Sequence of chain 1.A:
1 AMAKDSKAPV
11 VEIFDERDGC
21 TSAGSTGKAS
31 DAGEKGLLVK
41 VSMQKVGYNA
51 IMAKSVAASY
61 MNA

Binding-site contacts:
Ligand atom OA contacts residue LYS148 of chain 1.B at 3.1 Å (salt-bridge).
Ligand atom CMB contacts residue SER139 of chain 1.B at 3.6 Å.
Ligand atom O2B contacts residue THR144 of chain 1.B at 3.7 Å.
Ligand atom C3A contacts residue CYS49 of chain 1.B at 3.0 Å (hydrophobic).
Ligand atom CMC contacts residue GLU61 of chain 1.B at 3.3 Å.
Ligand atom OA contacts residue GLN147 of chain 1.B at 2.9 Å (h-bond).
Ligand atom C2D contacts residue GLY57 of chain 1.B at 3.7 Å.
Ligand atom OD contacts residue CYS60 of chain 1.B at 3.4 Å (h-bond).
Ligand atom NB contacts residue THR136 of chain 1.B at 3.3 Å (h-bond).
Ligand atom O2C contacts residue ARG128 of chain 1.B at 3.1 Å (salt-bridge).
Ligand atom OA contacts residue ALA145 of chain 1.B at 3.6 Å.
Ligand atom C1B contacts residue THR136 of chain 1.B at 3.6 Å.
Ligand atom CBB contacts residue SER139 of chain 1.B at 3.4 Å.
Ligand atom NB contacts residue ASP53 of chain 1.B at 3.0 Å (salt-bridge).
Ligand atom C3D contacts residue CYS60 of chain 1.B at 2.8 Å (hydrophobic).
Ligand atom CAB contacts residue SER139 of chain 1.B at 3.2 Å.
Ligand atom O2B contacts residue SER139 of chain 1.B at 2.4 Å (h-bond).
Ligand atom C2B contacts residue THR136 of chain 1.B at 3.5 Å.
Ligand atom CMD contacts residue GLY57 of chain 1.B at 3.5 Å.
Ligand atom C4D contacts residue CYS60 of chain 1.B at 3.5 Å (hydrophobic).
Ligand atom CAD contacts residue CYS60 of chain 1.B at 1.8 Å (hydrophobic).
Ligand atom CHC contacts residue ASP53 of chain 1.B at 3.4 Å.
Ligand atom CMC contacts residue ARG128 of chain 1.B at 3.6 Å.
Ligand atom C2A contacts residue CYS49 of chain 1.B at 3.5 Å (hydrophobic).
Ligand atom NC contacts residue ASP53 of chain 1.B at 2.8 Å (salt-bridge).
Ligand atom CAA contacts residue CYS49 of chain 1.B at 2.6 Å (hydrophobic).
Ligand atom CMB contacts residue ALA145 of chain 1.B at 3.5 Å (hydrophobic).
Ligand atom CMD contacts residue SER56 of chain 1.B at 3.6 Å.
Ligand atom C4B contacts residue THR136 of chain 1.B at 3.2 Å.
Ligand atom O1C contacts residue ALA135 of chain 1.B at 3.6 Å.
Ligand atom C4C contacts residue ASP53 of chain 1.B at 3.5 Å.
Ligand atom C3B contacts residue THR136 of chain 1.B at 3.5 Å.
Ligand atom CGB contacts residue SER139 of chain 1.B at 3.2 Å.
Ligand atom CMA contacts residue LYS148 of chain 1.B at 3.6 Å.
Ligand atom CBD contacts residue CYS60 of chain 1.B at 2.6 Å (hydrophobic).
Ligand atom CMD contacts residue ASP53 of chain 1.B at 3.6 Å.
Ligand atom CMA contacts residue GLN147 of chain 1.B at 3.6 Å.
Ligand atom CBD contacts residue TYR60 of chain 1.A at 3.5 Å (hydrophobic).
Ligand atom CAD contacts residue TYR60 of chain 1.A at 3.4 Å (hydrophobic).
Ligand atom CBA contacts residue CYS49 of chain 1.B at 1.8 Å (hydrophobic).

Sequence of chain 1.B:
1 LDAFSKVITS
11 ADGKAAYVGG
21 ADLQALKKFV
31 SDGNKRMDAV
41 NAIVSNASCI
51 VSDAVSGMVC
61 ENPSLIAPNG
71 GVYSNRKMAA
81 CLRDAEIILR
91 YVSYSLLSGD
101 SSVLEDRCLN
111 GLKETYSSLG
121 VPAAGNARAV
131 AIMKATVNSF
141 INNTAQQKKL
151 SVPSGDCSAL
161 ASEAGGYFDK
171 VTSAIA

The protein below binds the small molecule below.
Small molecule (SMILES): C=CC1=C(C)[C@@H](CC2=N/C(=C\c3[nH]c(/C=C4\NC(=O)C(C)=C4C=C)c(C)c3CCC(=O)O)C(CCC(=O)O)=C2C)NC1=O